This protein binds this small molecule.
Small molecule (SMILES): COc1cc(-c2scnc2C)c(F)cc1[C@H](C)NC(=O)[C@@H]1C[C@@H](O)CN1C(=O)[C@@H](NC(=O)C1(F)CC1)C(C)(C)C

Sequence of chain 1.I:
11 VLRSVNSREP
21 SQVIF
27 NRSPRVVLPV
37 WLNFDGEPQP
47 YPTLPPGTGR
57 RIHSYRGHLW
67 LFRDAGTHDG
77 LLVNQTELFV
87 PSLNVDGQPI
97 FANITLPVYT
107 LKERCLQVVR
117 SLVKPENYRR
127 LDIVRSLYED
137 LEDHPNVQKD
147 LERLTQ

Binding-site contacts:
Ligand atom C20 contacts residue ILE58 of chain 1.I at 3.6 Å (hydrophobic).
Ligand atom S19 contacts residue PRO48 of chain 1.I at 3.4 Å (h-bond).
Ligand atom O01 contacts residue HIS64 of chain 1.I at 2.6 Å (h-bond).
Ligand atom C18 contacts residue LEU50 of chain 1.I at 3.3 Å (hydrophobic).
Ligand atom C02 contacts residue HIS64 of chain 1.I at 3.4 Å.
Ligand atom C40 contacts residue TYR47 of chain 1.I at 3.5 Å (hydrophobic).
Ligand atom C02 contacts residue TRP37 of chain 1.I at 3.6 Å (hydrophobic).
Ligand atom F21 contacts residue PHE25 of chain 1.I at 3.7 Å.
Ligand atom O38 contacts residue PHE40 of chain 1.I at 3.7 Å.
Ligand atom C02 contacts residue SER60 of chain 1.I at 3.6 Å.
Ligand atom C40 contacts residue HIS64 of chain 1.I at 3.6 Å.
Ligand atom O01 contacts residue SER60 of chain 1.I at 2.5 Å (h-bond).
Ligand atom C36 contacts residue ARG18 of chain 1.I at 3.5 Å.
Ligand atom C03 contacts residue TYR47 of chain 1.I at 3.5 Å (hydrophobic).
Ligand atom N32 contacts residue TYR61 of chain 1.I at 3.6 Å.
Ligand atom C36 contacts residue TYR61 of chain 1.I at 3.4 Å (hydrophobic).
Ligand atom C05 contacts residue TYR47 of chain 1.I at 3.5 Å (hydrophobic).
Ligand atom F35 contacts residue TYR61 of chain 1.I at 3.3 Å.
Ligand atom N25 contacts residue TYR47 of chain 1.I at 3.7 Å.
Ligand atom C04 contacts residue HIS59 of chain 1.I at 3.2 Å.
Ligand atom N17 contacts residue ARG56 of chain 1.I at 3.2 Å (salt-bridge).
Ligand atom O38 contacts residue TYR61 of chain 1.I at 3.4 Å.
Ligand atom C37 contacts residue ASN16 of chain 1.I at 3.2 Å.
Ligand atom C30 contacts residue TYR47 of chain 1.I at 3.4 Å (hydrophobic).
Ligand atom F21 contacts residue ILE58 of chain 1.I at 3.2 Å.
Ligand atom C33 contacts residue TYR61 of chain 1.I at 3.3 Å (hydrophobic).
Ligand atom C26 contacts residue TYR61 of chain 1.I at 3.6 Å (hydrophobic).
Ligand atom N06 contacts residue HIS59 of chain 1.I at 2.7 Å (h-bond).
Ligand atom C05 contacts residue HIS59 of chain 1.I at 3.4 Å.
Ligand atom C03 contacts residue HIS59 of chain 1.I at 3.6 Å.
Ligand atom O38 contacts residue HIS64 of chain 1.I at 3.3 Å.
Ligand atom C02 contacts residue TRP66 of chain 1.I at 3.7 Å (hydrophobic).
Ligand atom C04 contacts residue TYR47 of chain 1.I at 3.8 Å (hydrophobic).
Ligand atom C34 contacts residue TYR61 of chain 1.I at 3.6 Å (hydrophobic).
Ligand atom O24 contacts residue TYR47 of chain 1.I at 2.8 Å (h-bond).
Ligand atom C03 contacts residue TRP66 of chain 1.I at 3.4 Å (hydrophobic).
Ligand atom O39 contacts residue TYR61 of chain 1.I at 3.5 Å.
Ligand atom C40 contacts residue TRP37 of chain 1.I at 3.4 Å (hydrophobic).
Ligand atom C18 contacts residue PRO48 of chain 1.I at 2.8 Å (hydrophobic).
Ligand atom O01 contacts residue TYR61 of chain 1.I at 3.7 Å.